Binding-site contacts:
Ligand atom O4 contacts residue ASP232 of chain 1.C at 2.8 Å (salt-bridge).
Ligand atom C3 contacts residue PRO274 of chain 1.A at 4.1 Å (hydrophobic).
Ligand atom C1 contacts residue ARG104 of chain 1.C at 3.7 Å.
Ligand atom O1B contacts residue ARG104 of chain 1.C at 2.8 Å (salt-bridge).
Ligand atom C3 contacts residue ARG104 of chain 1.C at 3.9 Å.
Ligand atom C4 contacts residue ASP232 of chain 1.C at 3.5 Å.
Ligand atom C11 contacts residue ILE233 of chain 1.C at 3.8 Å (hydrophobic).
Ligand atom C11 contacts residue GLY234 of chain 1.C at 3.9 Å.
Ligand atom C6 contacts residue PRO231 of chain 1.C at 4.0 Å (hydrophobic).
Ligand atom C4 contacts residue ASN275 of chain 1.A at 3.8 Å.
Ligand atom C10 contacts residue ASN275 of chain 1.A at 3.2 Å.
Ligand atom C3 contacts residue ARG95 of chain 1.C at 3.9 Å.
Ligand atom O3 contacts residue GLY282 of chain 1.A at 3.4 Å.
Ligand atom O6 contacts residue ASP91 of chain 1.C at 3.3 Å.
Ligand atom O4 contacts residue ASN275 of chain 1.A at 3.0 Å (h-bond).
Ligand atom C5 contacts residue ASN275 of chain 1.A at 3.5 Å.
Ligand atom O4 contacts residue ARG95 of chain 1.C at 3.6 Å.
Ligand atom O4 contacts residue ASP91 of chain 1.C at 2.8 Å (salt-bridge).
Ligand atom C3 contacts residue PRO274 of chain 1.A at 3.8 Å (hydrophobic).
Ligand atom C3 contacts residue ASP232 of chain 1.C at 4.1 Å.
Ligand atom O6 contacts residue PRO274 of chain 1.A at 3.7 Å.
Ligand atom O10 contacts residue ARG270 of chain 1.A at 4.0 Å.
Ligand atom O3 contacts residue ASP91 of chain 1.C at 4.0 Å.
Ligand atom C11 contacts residue PRO231 of chain 1.C at 4.0 Å (hydrophobic).
Ligand atom N5 contacts residue PRO231 of chain 1.C at 2.9 Å (h-bond).
Ligand atom C6 contacts residue ASP91 of chain 1.C at 3.9 Å.
Ligand atom C5 contacts residue PRO231 of chain 1.C at 3.6 Å (hydrophobic).
Ligand atom O7 contacts residue PRO274 of chain 1.A at 3.4 Å.
Ligand atom C4 contacts residue PRO274 of chain 1.A at 4.0 Å (hydrophobic).
Ligand atom O10 contacts residue ASN275 of chain 1.A at 2.9 Å (h-bond).
Ligand atom C4 contacts residue ASP91 of chain 1.C at 3.3 Å.
Ligand atom C4 contacts residue PRO231 of chain 1.C at 3.4 Å (hydrophobic).
Ligand atom N5 contacts residue ASN275 of chain 1.A at 3.5 Å (h-bond).
Ligand atom O4 contacts residue PRO231 of chain 1.C at 3.8 Å.
Ligand atom C4 contacts residue ARG104 of chain 1.C at 4.0 Å.
Ligand atom C11 contacts residue ASP232 of chain 1.C at 3.8 Å.
Ligand atom O7 contacts residue SER180 of chain 1.C at 3.7 Å.
Ligand atom C10 contacts residue PRO231 of chain 1.C at 3.9 Å (hydrophobic).
Ligand atom C5 contacts residue PRO274 of chain 1.A at 3.9 Å (hydrophobic).
Ligand atom O3 contacts residue PRO274 of chain 1.A at 3.9 Å.

Sequence of chain 1.C:
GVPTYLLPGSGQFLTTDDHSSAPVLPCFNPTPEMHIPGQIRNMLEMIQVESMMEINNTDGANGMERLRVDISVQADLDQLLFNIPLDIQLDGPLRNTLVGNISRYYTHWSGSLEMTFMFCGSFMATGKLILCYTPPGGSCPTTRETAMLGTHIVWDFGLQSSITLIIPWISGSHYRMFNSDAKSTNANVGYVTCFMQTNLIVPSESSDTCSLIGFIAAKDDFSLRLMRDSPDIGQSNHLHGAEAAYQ

The small molecule below binds the protein below.
Small molecule (SMILES): CC(=O)N[C@@H]1[C@@H](O)[C@H](O[C@@H]2O[C@H](CO[C@]3(C(=O)O)C[C@H](O)[C@@H](NC(C)=O)[C@H]([C@H](O)[C@H](O)CO)O3)[C@H](O)[C@H](O)[C@H]2O)[C@@H](CO)O[C@H]1O

Sequence of chain 1.A:
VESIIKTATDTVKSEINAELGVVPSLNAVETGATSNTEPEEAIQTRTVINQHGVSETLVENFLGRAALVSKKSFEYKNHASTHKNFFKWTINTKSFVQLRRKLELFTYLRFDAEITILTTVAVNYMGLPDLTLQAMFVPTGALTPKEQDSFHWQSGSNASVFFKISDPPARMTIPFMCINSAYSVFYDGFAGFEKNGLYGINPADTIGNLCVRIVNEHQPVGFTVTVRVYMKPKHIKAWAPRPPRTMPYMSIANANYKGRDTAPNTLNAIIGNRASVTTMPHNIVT